Sequence of chain 2.Y:
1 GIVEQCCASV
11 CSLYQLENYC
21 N

Sequence of chain 1.BA:
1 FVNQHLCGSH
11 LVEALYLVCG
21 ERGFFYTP

Binding-site contacts:
Ligand atom C7 contacts residue LEU17 of chain 1.BA at 3.7 Å (hydrophobic).
Ligand atom O1 contacts residue VAL2 of chain 1.Z at 4.2 Å.
Ligand atom C5 contacts residue LEU11 of chain 2.Z at 3.4 Å (hydrophobic).
Ligand atom C6 contacts residue LEU11 of chain 2.Z at 3.4 Å (hydrophobic).
Ligand atom C6 contacts residue CYS7 of chain 2.Z at 4.2 Å (hydrophobic).
Ligand atom O1 contacts residue LEU11 of chain 2.Z at 4.4 Å.
Ligand atom C2 contacts residue LEU11 of chain 2.Z at 4.2 Å (hydrophobic).
Ligand atom C3 contacts residue HIS5 of chain 1.Z at 3.3 Å.
Ligand atom C1 contacts residue VAL10 of chain 2.Y at 4.5 Å (hydrophobic).
Ligand atom C4 contacts residue HIS10 of chain 2.Z at 4.1 Å.
Ligand atom C7 contacts residue HIS5 of chain 1.Z at 3.3 Å.
Ligand atom C2 contacts residue CYS11 of chain 2.Y at 3.9 Å (hydrophobic).
Ligand atom C5 contacts residue HIS5 of chain 1.Z at 4.2 Å.
Ligand atom C4 contacts residue HIS5 of chain 1.Z at 3.5 Å.
Ligand atom C7 contacts residue LEU16 of chain 2.Y at 3.8 Å (hydrophobic).
Ligand atom O1 contacts residue CYS6 of chain 2.Y at 2.6 Å (h-bond).
Ligand atom C1 contacts residue LEU11 of chain 2.Z at 3.8 Å (hydrophobic).
Ligand atom C1 contacts residue CYS6 of chain 2.Y at 3.4 Å (hydrophobic).
Ligand atom C6 contacts residue CYS6 of chain 2.Y at 3.3 Å (hydrophobic).
Ligand atom C3 contacts residue LEU16 of chain 2.Y at 4.3 Å (hydrophobic).
Ligand atom C2 contacts residue LEU16 of chain 2.Y at 4.5 Å (hydrophobic).
Ligand atom C2 contacts residue HIS5 of chain 1.Z at 4.0 Å.
Ligand atom C5 contacts residue CYS7 of chain 2.Z at 4.4 Å (hydrophobic).
Ligand atom C1 contacts residue CYS11 of chain 2.Y at 3.9 Å (hydrophobic).
Ligand atom C4 contacts residue LEU11 of chain 2.Z at 3.9 Å (hydrophobic).
Ligand atom C5 contacts residue HIS10 of chain 2.Z at 4.1 Å.
Ligand atom O1 contacts residue VAL10 of chain 2.Y at 3.4 Å.
Ligand atom C3 contacts residue LEU11 of chain 2.Z at 4.3 Å (hydrophobic).
Ligand atom C6 contacts residue VAL2 of chain 1.Z at 4.3 Å (hydrophobic).
Ligand atom C7 contacts residue ALA14 of chain 2.Z at 3.8 Å (hydrophobic).
Ligand atom O1 contacts residue CYS11 of chain 2.Y at 2.9 Å (h-bond).
Ligand atom O1 contacts residue SER9 of chain 2.Y at 3.7 Å.

Sequence of chain 2.Z:
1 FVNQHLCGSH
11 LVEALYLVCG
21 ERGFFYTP

This small molecule binds to this protein.
Small molecule (SMILES): Cc1cccc(O)c1

Sequence of chain 1.Z:
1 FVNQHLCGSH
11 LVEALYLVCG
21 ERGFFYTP